Sequence of chain 1.A:
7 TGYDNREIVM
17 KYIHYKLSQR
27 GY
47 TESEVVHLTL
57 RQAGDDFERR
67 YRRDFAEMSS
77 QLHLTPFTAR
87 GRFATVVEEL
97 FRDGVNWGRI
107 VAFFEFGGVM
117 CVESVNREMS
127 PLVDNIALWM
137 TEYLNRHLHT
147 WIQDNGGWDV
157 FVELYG

Sequence of chain 1.B:
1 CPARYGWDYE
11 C

A protein and the small-molecule ligand that binds it are described below.
Small molecule (SMILES): NCC(CN)=C(SC[C@@H](NC(=O)O)C(=O)O)c1ccc(C(=O)NCCNC(=O)CCl)cc1

Binding-site contacts:
Ligand atom C19 contacts residue GLY104 of chain 1.A at 4.3 Å.
Ligand atom C19 contacts residue TYR161 of chain 1.A at 3.6 Å (hydrophobic).
Ligand atom C17 contacts residue CYS11 of chain 1.B at 4.4 Å (hydrophobic).
Ligand atom C17 contacts residue NH212 of chain 1.B at 4.1 Å.
Ligand atom C13 contacts residue CYS11 of chain 1.B at 4.1 Å (hydrophobic).
Ligand atom C18 contacts residue TRP103 of chain 1.A at 3.6 Å (hydrophobic).
Ligand atom C9 contacts residue ASN102 of chain 1.A at 4.2 Å.
Ligand atom C15 contacts residue NH212 of chain 1.B at 4.2 Å.
Ligand atom O6 contacts residue TRP103 of chain 1.A at 2.5 Å (h-bond).
Ligand atom C16 contacts residue NH212 of chain 1.B at 3.9 Å.
Ligand atom C11 contacts residue ASN102 of chain 1.A at 3.8 Å.
Ligand atom C13 contacts residue CYS1 of chain 1.B at 4.4 Å (hydrophobic).
Ligand atom N5 contacts residue CYS11 of chain 1.B at 4.0 Å.
Ligand atom C19 contacts residue TRP103 of chain 1.A at 4.2 Å (hydrophobic).
Ligand atom C10 contacts residue VAL101 of chain 1.A at 2.9 Å (hydrophobic).
Ligand atom C19 contacts residue GLU10 of chain 1.B at 3.8 Å.
Ligand atom C11 contacts residue VAL101 of chain 1.A at 3.4 Å (hydrophobic).
Ligand atom C9 contacts residue VAL101 of chain 1.A at 4.1 Å (hydrophobic).
Ligand atom C11 contacts residue TRP147 of chain 1.A at 4.1 Å (hydrophobic).
Ligand atom O6 contacts residue GLY104 of chain 1.A at 4.1 Å.
Ligand atom C10 contacts residue ASN102 of chain 1.A at 3.7 Å.
Ligand atom N5 contacts residue TRP103 of chain 1.A at 3.6 Å.
Ligand atom C17 contacts residue LEU160 of chain 1.A at 4.1 Å (hydrophobic).
Ligand atom N4 contacts residue CYS11 of chain 1.B at 4.2 Å.
Ligand atom C14 contacts residue NH212 of chain 1.B at 4.3 Å.
Ligand atom O6 contacts residue CYS11 of chain 1.B at 3.0 Å (h-bond).
Ligand atom C1 contacts residue CYS1 of chain 1.B at 1.4 Å (hydrophobic).
Ligand atom C19 contacts residue CYS11 of chain 1.B at 1.8 Å (hydrophobic).
Ligand atom C14 contacts residue CYS1 of chain 1.B at 2.9 Å (hydrophobic).
Ligand atom C18 contacts residue ASN102 of chain 1.A at 4.2 Å.
Ligand atom O6 contacts residue ASN102 of chain 1.A at 3.4 Å.
Ligand atom C12 contacts residue ASN102 of chain 1.A at 4.3 Å.
Ligand atom C9 contacts residue CYS1 of chain 1.B at 2.4 Å (hydrophobic).
Ligand atom C10 contacts residue CYS1 of chain 1.B at 3.2 Å (hydrophobic).
Ligand atom C12 contacts residue NH212 of chain 1.B at 4.1 Å.
Ligand atom N5 contacts residue LEU160 of chain 1.A at 4.2 Å.
Ligand atom C13 contacts residue NH212 of chain 1.B at 3.4 Å.
Ligand atom C1 contacts residue VAL101 of chain 1.A at 4.4 Å (hydrophobic).
Ligand atom N4 contacts residue NH212 of chain 1.B at 3.1 Å (h-bond).
Ligand atom C18 contacts residue CYS11 of chain 1.B at 2.7 Å (hydrophobic).